Sequence of chain 1.A:
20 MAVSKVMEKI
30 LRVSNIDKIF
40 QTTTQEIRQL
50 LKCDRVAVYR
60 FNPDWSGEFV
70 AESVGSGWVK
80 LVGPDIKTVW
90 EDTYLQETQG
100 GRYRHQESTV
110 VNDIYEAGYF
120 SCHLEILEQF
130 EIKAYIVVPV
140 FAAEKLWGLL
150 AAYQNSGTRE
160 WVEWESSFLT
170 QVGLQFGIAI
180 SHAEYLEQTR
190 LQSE

Binding-site contacts:
Ligand atom CHA contacts residue HIS122 of chain 1.A at 3.4 Å.
Ligand atom CGA contacts residue TYR118 of chain 1.A at 3.2 Å (hydrophobic).
Ligand atom NB contacts residue TRP89 of chain 1.A at 3.5 Å.
Ligand atom C3B contacts residue TRP89 of chain 1.A at 3.3 Å (hydrophobic).
Ligand atom C4B contacts residue TRP89 of chain 1.A at 3.5 Å (hydrophobic).
Ligand atom CAB contacts residue PHE68 of chain 1.A at 3.4 Å (hydrophobic).
Ligand atom C3C contacts residue THR92 of chain 1.A at 3.2 Å.
Ligand atom C3D contacts residue TYR93 of chain 1.A at 3.4 Å (hydrophobic).
Ligand atom CBC contacts residue CYS121 of chain 1.A at 1.6 Å (hydrophobic).
Ligand atom C1C contacts residue ILE125 of chain 1.A at 3.2 Å (hydrophobic).
Ligand atom O2D contacts residue PHE119 of chain 1.A at 3.2 Å.
Ligand atom CHB contacts residue LEU94 of chain 1.A at 3.5 Å (hydrophobic).
Ligand atom ND contacts residue ASP91 of chain 1.A at 2.8 Å (salt-bridge).
Ligand atom CMB contacts residue TYR58 of chain 1.A at 3.4 Å (hydrophobic).
Ligand atom O1D contacts residue TYR118 of chain 1.A at 3.2 Å.
Ligand atom CAB contacts residue TYR152 of chain 1.A at 3.5 Å (hydrophobic).
Ligand atom CBB contacts residue TYR152 of chain 1.A at 3.0 Å (hydrophobic).
Ligand atom NC contacts residue ASP91 of chain 1.A at 2.7 Å (salt-bridge).
Ligand atom CAC contacts residue CYS121 of chain 1.A at 2.9 Å (hydrophobic).
Ligand atom C1A contacts residue HIS122 of chain 1.A at 3.5 Å.
Ligand atom OC contacts residue GLU90 of chain 1.A at 3.5 Å (salt-bridge).
Ligand atom CMD contacts residue PHE119 of chain 1.A at 3.5 Å (hydrophobic).
Ligand atom O1A contacts residue TYR118 of chain 1.A at 2.5 Å (h-bond).
Ligand atom C2C contacts residue THR92 of chain 1.A at 3.5 Å.
Ligand atom OB contacts residue TYR152 of chain 1.A at 2.8 Å (h-bond).
Ligand atom CMA contacts residue TYR102 of chain 1.A at 3.2 Å (hydrophobic).
Ligand atom C1C contacts residue ASP91 of chain 1.A at 3.5 Å.
Ligand atom CGD contacts residue PHE119 of chain 1.A at 3.6 Å (hydrophobic).
Ligand atom O1D contacts residue HIS122 of chain 1.A at 2.9 Å (h-bond).
Ligand atom CBA contacts residue TYR118 of chain 1.A at 3.1 Å (hydrophobic).
Ligand atom C4D contacts residue HIS122 of chain 1.A at 3.5 Å.
Ligand atom OC contacts residue TRP89 of chain 1.A at 2.8 Å (h-bond).
Ligand atom C2B contacts residue TRP89 of chain 1.A at 3.4 Å (hydrophobic).
Ligand atom C1B contacts residue TRP89 of chain 1.A at 3.4 Å (hydrophobic).
Ligand atom NA contacts residue ASP91 of chain 1.A at 2.8 Å (salt-bridge).
Ligand atom CBA contacts residue TYR134 of chain 1.A at 3.3 Å (hydrophobic).
Ligand atom C4D contacts residue TYR93 of chain 1.A at 3.4 Å (hydrophobic).
Ligand atom OC contacts residue ILE125 of chain 1.A at 2.7 Å.
Ligand atom O1D contacts residue PHE119 of chain 1.A at 2.9 Å (h-bond).
Ligand atom CAC contacts residue THR92 of chain 1.A at 3.4 Å.

The small molecule below binds the protein below.
Small molecule (SMILES): C=CC1=C(C)/C(=C/c2[nH]c(/C=C3\N=C(/C=C4\NC(=O)C(C)=C4C=C)C(C)=C3CCC(=O)O)c(CCC(=O)O)c2C)NC1=O